Binding-site contacts:
Ligand atom C5 contacts residue HEM1 of chain 2.E at 3.8 Å.
Ligand atom C7 contacts residue HEM1 of chain 2.E at 3.5 Å.
Ligand atom C5 contacts residue GLU306 of chain 2.A at 3.6 Å.
Ligand atom N14 contacts residue HEM1 of chain 2.E at 3.9 Å.
Ligand atom C11 contacts residue TYR302 of chain 2.A at 3.3 Å (hydrophobic).
Ligand atom F15 contacts residue PRO279 of chain 2.A at 3.6 Å.
Ligand atom N8 contacts residue HEM1 of chain 2.E at 3.8 Å.
Ligand atom C12 contacts residue ALA280 of chain 2.A at 3.5 Å (hydrophobic).
Ligand atom C9 contacts residue PRO279 of chain 2.A at 3.9 Å (hydrophobic).
Ligand atom S13 contacts residue PRO279 of chain 2.A at 3.7 Å.
Ligand atom C8A contacts residue VAL281 of chain 2.A at 3.9 Å (hydrophobic).
Ligand atom C1 contacts residue HEM1 of chain 2.E at 3.7 Å.
Ligand atom C12 contacts residue PRO279 of chain 2.A at 3.4 Å (hydrophobic).
Ligand atom C4 contacts residue HEM1 of chain 2.E at 3.5 Å.
Ligand atom N8 contacts residue VAL281 of chain 2.A at 3.6 Å.
Ligand atom C2 contacts residue HEM1 of chain 2.E at 3.4 Å.
Ligand atom C8A contacts residue HEM1 of chain 2.E at 3.8 Å.
Ligand atom N14 contacts residue TRP301 of chain 2.A at 3.4 Å (h-bond).
Ligand atom N14 contacts residue PRO279 of chain 2.A at 3.8 Å.
Ligand atom N14 contacts residue GLU306 of chain 2.A at 2.8 Å (salt-bridge).
Ligand atom C3 contacts residue GLY300 of chain 2.A at 3.3 Å.
Ligand atom C4A contacts residue HEM1 of chain 2.E at 3.7 Å.
Ligand atom C10 contacts residue TYR302 of chain 2.A at 3.9 Å (hydrophobic).
Ligand atom C4 contacts residue GLY300 of chain 2.A at 3.8 Å.
Ligand atom C7 contacts residue GLU306 of chain 2.A at 4.0 Å.
Ligand atom F15 contacts residue TRP301 of chain 2.A at 3.1 Å.
Ligand atom S13 contacts residue VAL281 of chain 2.A at 4.0 Å.
Ligand atom C1 contacts residue VAL281 of chain 2.A at 3.2 Å (hydrophobic).
Ligand atom C5 contacts residue PRO279 of chain 2.A at 3.9 Å (hydrophobic).
Ligand atom S13 contacts residue ALA280 of chain 2.A at 3.5 Å (h-bond).
Ligand atom C12 contacts residue GLN192 of chain 2.A at 3.5 Å.
Ligand atom C11 contacts residue PRO279 of chain 2.A at 3.8 Å (hydrophobic).
Ligand atom N6 contacts residue GLU306 of chain 2.A at 2.9 Å (salt-bridge).
Ligand atom F15 contacts residue HEM1 of chain 2.E at 3.4 Å.
Ligand atom C3 contacts residue ASN299 of chain 2.A at 4.0 Å.
Ligand atom C10 contacts residue PRO279 of chain 2.A at 4.0 Å (hydrophobic).
Ligand atom F15 contacts residue GLY300 of chain 2.A at 3.4 Å.
Ligand atom C11 contacts residue GLN192 of chain 2.A at 3.6 Å.
Ligand atom C3 contacts residue HEM1 of chain 2.E at 3.4 Å.
Ligand atom N6 contacts residue HEM1 of chain 2.E at 3.4 Å.

Sequence of chain 2.A:
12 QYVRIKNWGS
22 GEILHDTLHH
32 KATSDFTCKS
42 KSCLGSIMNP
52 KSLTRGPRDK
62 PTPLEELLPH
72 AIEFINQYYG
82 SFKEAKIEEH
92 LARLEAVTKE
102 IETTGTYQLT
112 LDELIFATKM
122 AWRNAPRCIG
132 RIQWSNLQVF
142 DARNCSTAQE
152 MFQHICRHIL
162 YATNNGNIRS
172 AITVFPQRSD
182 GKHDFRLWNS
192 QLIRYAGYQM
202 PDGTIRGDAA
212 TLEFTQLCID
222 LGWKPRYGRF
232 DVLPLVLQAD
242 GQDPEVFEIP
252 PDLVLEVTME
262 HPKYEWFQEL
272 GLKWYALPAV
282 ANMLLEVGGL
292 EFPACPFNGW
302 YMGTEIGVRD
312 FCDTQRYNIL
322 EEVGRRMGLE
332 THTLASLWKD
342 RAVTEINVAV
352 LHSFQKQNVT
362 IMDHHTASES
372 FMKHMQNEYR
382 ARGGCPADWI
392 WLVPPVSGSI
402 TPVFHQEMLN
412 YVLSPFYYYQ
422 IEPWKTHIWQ

This small molecule binds to this protein.
Small molecule (SMILES): NC1=N[C@H](c2cccs2)Nc2cccc(F)c21